Sequence of chain 14.A:
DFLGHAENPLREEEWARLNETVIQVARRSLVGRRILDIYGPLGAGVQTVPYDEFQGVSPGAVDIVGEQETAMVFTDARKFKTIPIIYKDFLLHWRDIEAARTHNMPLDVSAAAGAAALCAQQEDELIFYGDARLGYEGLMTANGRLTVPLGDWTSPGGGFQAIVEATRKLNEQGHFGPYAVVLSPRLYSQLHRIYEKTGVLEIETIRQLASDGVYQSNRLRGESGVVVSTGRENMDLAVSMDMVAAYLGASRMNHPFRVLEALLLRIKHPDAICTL

Binding-site contacts:
Ligand atom N contacts residue ASP258 of chain 14.A at 3.0 Å (salt-bridge).
Ligand atom CB contacts residue ARG49 of chain 14.A at 3.5 Å.
Ligand atom C contacts residue ARG49 of chain 14.A at 3.4 Å.
Ligand atom CA contacts residue ASP258 of chain 14.A at 3.5 Å.
Ligand atom C contacts residue ILE39 of chain 14.A at 3.6 Å (hydrophobic).
Ligand atom CB contacts residue ARG50 of chain 14.A at 3.7 Å.
Ligand atom CB contacts residue ASP258 of chain 14.A at 3.5 Å.
Ligand atom CD2 contacts residue ARG43 of chain 14.A at 3.7 Å.
Ligand atom N contacts residue ASP258 of chain 14.A at 2.8 Å (salt-bridge).
Ligand atom N contacts residue ASP258 of chain 14.A at 2.9 Å (salt-bridge).
Ligand atom CD contacts residue LEU52 of chain 14.A at 3.5 Å (hydrophobic).
Ligand atom CD contacts residue ARG50 of chain 14.A at 3.6 Å.
Ligand atom O contacts residue ARG49 of chain 14.A at 3.1 Å (salt-bridge).
Ligand atom CA contacts residue ARG49 of chain 14.A at 3.5 Å.
Ligand atom NH1 contacts residue ASP228 of chain 14.A at 2.7 Å (salt-bridge).
Ligand atom C contacts residue ASP258 of chain 14.A at 3.6 Å.
Ligand atom OG1 contacts residue ASP258 of chain 14.A at 3.3 Å.
Ligand atom N contacts residue ILE39 of chain 14.A at 3.7 Å.
Ligand atom N contacts residue ARG49 of chain 14.A at 3.0 Å (salt-bridge).
Ligand atom NH1 contacts residue THR246 of chain 14.A at 3.0 Å (h-bond).
Ligand atom OG1 contacts residue ILE39 of chain 14.A at 3.5 Å.
Ligand atom O contacts residue ILE39 of chain 14.A at 3.6 Å.
Ligand atom O contacts residue ARG50 of chain 14.A at 3.6 Å.
Ligand atom CA contacts residue ARG50 of chain 14.A at 3.5 Å.
Ligand atom CG2 contacts residue MET259 of chain 14.A at 3.7 Å (hydrophobic).
Ligand atom C contacts residue ASP258 of chain 14.A at 3.7 Å.
Ligand atom N contacts residue ARG49 of chain 14.A at 3.6 Å.
Ligand atom CG2 contacts residue ALA42 of chain 14.A at 3.7 Å (hydrophobic).
Ligand atom CA contacts residue ASP258 of chain 14.A at 3.7 Å.
Ligand atom OG1 contacts residue MET259 of chain 14.A at 2.8 Å (h-bond).
Ligand atom O contacts residue ARG43 of chain 14.A at 3.0 Å (salt-bridge).
Ligand atom CD2 contacts residue ASP258 of chain 14.A at 3.5 Å.
Ligand atom CB contacts residue ILE39 of chain 14.A at 3.6 Å (hydrophobic).
Ligand atom NE contacts residue ASP53 of chain 14.A at 3.7 Å.
Ligand atom CA contacts residue ASP258 of chain 14.A at 3.7 Å.
Ligand atom O contacts residue ARG43 of chain 14.A at 3.1 Å (salt-bridge).
Ligand atom NH2 contacts residue ARG50 of chain 14.A at 3.3 Å (salt-bridge).
Ligand atom N contacts residue ARG49 of chain 14.A at 3.6 Å.
Ligand atom CB contacts residue ASP258 of chain 14.A at 3.7 Å.
Ligand atom CB contacts residue MET259 of chain 14.A at 3.8 Å (hydrophobic).

The protein below binds the small molecule below.
Small molecule (SMILES): CC(C)C[C@H](NC(=O)CN)C(=O)N[C@H](C(=O)N[C@H](C(=O)NCC(=O)N[C@@H](CO)C(=O)N[C@@H](CC(C)C)C(=O)N[C@@H](CCCN=C(N)N)C(=O)NCC=O)C(C)C)[C@@H](C)O